This small molecule binds to this protein.
Small molecule (SMILES): CC(=O)N[C@@H]1[C@@H](O)[C@H](O)[C@@H](CO)O[C@H]1O

Binding-site contacts:
Ligand atom C5 contacts residue ASN600 of chain 1.D at 3.7 Å.
Ligand atom O5 contacts residue ASN600 of chain 1.D at 2.4 Å (h-bond).
Ligand atom C3 contacts residue ASN600 of chain 1.D at 3.8 Å.
Ligand atom C4 contacts residue ASN600 of chain 1.D at 4.2 Å.
Ligand atom N2 contacts residue ASN600 of chain 1.D at 2.9 Å (h-bond).
Ligand atom C7 contacts residue ASN600 of chain 1.D at 3.7 Å.
Ligand atom C2 contacts residue ASN600 of chain 1.D at 2.5 Å.
Ligand atom O7 contacts residue ASN600 of chain 1.D at 4.1 Å.
Ligand atom C1 contacts residue ASN600 of chain 1.D at 1.4 Å.

Sequence of chain 1.D:
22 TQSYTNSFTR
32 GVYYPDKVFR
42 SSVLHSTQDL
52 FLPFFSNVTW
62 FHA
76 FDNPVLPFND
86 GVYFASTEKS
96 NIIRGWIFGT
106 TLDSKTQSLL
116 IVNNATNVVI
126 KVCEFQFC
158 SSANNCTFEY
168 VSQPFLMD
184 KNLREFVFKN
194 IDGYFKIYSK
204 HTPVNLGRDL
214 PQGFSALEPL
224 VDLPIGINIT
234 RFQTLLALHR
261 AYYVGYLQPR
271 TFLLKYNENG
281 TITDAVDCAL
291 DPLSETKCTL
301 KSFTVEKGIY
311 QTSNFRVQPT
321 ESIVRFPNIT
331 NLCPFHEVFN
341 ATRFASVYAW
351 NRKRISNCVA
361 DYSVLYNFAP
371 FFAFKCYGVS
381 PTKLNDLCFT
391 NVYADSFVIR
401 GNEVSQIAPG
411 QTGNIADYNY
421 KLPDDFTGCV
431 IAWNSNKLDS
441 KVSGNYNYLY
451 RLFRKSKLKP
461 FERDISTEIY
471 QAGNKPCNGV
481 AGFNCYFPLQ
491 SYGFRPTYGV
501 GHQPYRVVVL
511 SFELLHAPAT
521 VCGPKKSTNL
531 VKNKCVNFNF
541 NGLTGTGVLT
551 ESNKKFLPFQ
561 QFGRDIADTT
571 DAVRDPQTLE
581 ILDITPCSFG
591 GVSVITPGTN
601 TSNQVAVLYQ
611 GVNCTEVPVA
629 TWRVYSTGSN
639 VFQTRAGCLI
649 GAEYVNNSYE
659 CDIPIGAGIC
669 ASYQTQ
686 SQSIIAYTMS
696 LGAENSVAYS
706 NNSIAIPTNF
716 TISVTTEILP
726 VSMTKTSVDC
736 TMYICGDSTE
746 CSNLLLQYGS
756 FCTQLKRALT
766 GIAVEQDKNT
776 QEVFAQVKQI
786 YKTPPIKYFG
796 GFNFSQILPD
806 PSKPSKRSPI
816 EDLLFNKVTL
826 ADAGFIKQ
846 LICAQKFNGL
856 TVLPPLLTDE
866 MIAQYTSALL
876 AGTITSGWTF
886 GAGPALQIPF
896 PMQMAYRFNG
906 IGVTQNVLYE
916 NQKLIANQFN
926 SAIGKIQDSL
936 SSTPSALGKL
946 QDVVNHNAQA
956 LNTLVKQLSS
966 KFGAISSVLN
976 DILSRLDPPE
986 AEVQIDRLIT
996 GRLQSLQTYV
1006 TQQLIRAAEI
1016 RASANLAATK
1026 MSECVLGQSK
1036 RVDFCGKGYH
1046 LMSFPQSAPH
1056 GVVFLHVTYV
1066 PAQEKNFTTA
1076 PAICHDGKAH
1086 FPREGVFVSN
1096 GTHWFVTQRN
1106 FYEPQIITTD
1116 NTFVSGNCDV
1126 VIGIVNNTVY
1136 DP